This protein binds this small molecule.
Small molecule (SMILES): NC(=O)c1ccccc1

Sequence of chain 1.A:
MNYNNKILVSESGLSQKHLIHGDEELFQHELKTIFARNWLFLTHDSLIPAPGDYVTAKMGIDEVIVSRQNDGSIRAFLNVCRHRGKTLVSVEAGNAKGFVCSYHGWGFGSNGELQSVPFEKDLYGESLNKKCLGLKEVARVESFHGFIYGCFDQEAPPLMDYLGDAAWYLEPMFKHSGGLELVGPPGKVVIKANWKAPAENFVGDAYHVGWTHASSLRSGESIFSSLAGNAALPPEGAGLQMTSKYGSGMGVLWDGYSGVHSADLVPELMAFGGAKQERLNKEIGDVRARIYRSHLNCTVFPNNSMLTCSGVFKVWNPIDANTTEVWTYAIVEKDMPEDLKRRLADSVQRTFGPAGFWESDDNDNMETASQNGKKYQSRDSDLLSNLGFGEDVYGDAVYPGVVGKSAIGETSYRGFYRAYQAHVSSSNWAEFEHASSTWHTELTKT

Binding-site contacts:
Ligand atom C06 contacts residue VAL209 of chain 1.A at 4.1 Å (hydrophobic).
Ligand atom C03 contacts residue HIS295 of chain 1.A at 3.7 Å.
Ligand atom C02 contacts residue VAL209 of chain 1.A at 4.4 Å (hydrophobic).
Ligand atom N09 contacts residue ASN201 of chain 1.A at 3.2 Å (h-bond).
Ligand atom N09 contacts residue ASP205 of chain 1.A at 3.3 Å (salt-bridge).
Ligand atom C04 contacts residue ASN297 of chain 1.A at 3.8 Å.
Ligand atom C07 contacts residue ASP205 of chain 1.A at 4.2 Å.
Ligand atom C04 contacts residue HIS295 of chain 1.A at 4.5 Å.
Ligand atom C02 contacts residue PHE224 of chain 1.A at 4.2 Å (hydrophobic).
Ligand atom C05 contacts residue ASN297 of chain 1.A at 3.6 Å.
Ligand atom C06 contacts residue ASN297 of chain 1.A at 4.1 Å.
Ligand atom N09 contacts residue HIS208 of chain 1.A at 3.6 Å.
Ligand atom C07 contacts residue HIS208 of chain 1.A at 3.9 Å.
Ligand atom C05 contacts residue VAL209 of chain 1.A at 4.0 Å (hydrophobic).
Ligand atom C06 contacts residue LEU307 of chain 1.A at 4.2 Å (hydrophobic).
Ligand atom C01 contacts residue VAL209 of chain 1.A at 4.3 Å (hydrophobic).
Ligand atom C03 contacts residue PHE224 of chain 1.A at 4.1 Å (hydrophobic).
Ligand atom C01 contacts residue HIS295 of chain 1.A at 4.3 Å.
Ligand atom C01 contacts residue LEU307 of chain 1.A at 4.2 Å (hydrophobic).
Ligand atom C02 contacts residue HIS295 of chain 1.A at 3.6 Å.
Ligand atom O08 contacts residue HIS208 of chain 1.A at 4.2 Å.
Ligand atom O08 contacts residue LEU307 of chain 1.A at 4.1 Å.
Ligand atom N09 contacts residue PHE202 of chain 1.A at 4.0 Å.
Ligand atom C04 contacts residue VAL209 of chain 1.A at 4.2 Å (hydrophobic).
Ligand atom O08 contacts residue PHE202 of chain 1.A at 4.3 Å.
Ligand atom C05 contacts residue ASP205 of chain 1.A at 3.9 Å.
Ligand atom C06 contacts residue ASP205 of chain 1.A at 4.4 Å.
Ligand atom C07 contacts residue ASN201 of chain 1.A at 4.1 Å.
Ligand atom C07 contacts residue LEU307 of chain 1.A at 4.2 Å (hydrophobic).
Ligand atom C07 contacts residue ASN297 of chain 1.A at 4.4 Å.
Ligand atom N09 contacts residue ASN297 of chain 1.A at 4.1 Å.
Ligand atom C03 contacts residue VAL209 of chain 1.A at 4.4 Å (hydrophobic).
Ligand atom O08 contacts residue ASN201 of chain 1.A at 3.9 Å.